Sequence of chain 1.A:
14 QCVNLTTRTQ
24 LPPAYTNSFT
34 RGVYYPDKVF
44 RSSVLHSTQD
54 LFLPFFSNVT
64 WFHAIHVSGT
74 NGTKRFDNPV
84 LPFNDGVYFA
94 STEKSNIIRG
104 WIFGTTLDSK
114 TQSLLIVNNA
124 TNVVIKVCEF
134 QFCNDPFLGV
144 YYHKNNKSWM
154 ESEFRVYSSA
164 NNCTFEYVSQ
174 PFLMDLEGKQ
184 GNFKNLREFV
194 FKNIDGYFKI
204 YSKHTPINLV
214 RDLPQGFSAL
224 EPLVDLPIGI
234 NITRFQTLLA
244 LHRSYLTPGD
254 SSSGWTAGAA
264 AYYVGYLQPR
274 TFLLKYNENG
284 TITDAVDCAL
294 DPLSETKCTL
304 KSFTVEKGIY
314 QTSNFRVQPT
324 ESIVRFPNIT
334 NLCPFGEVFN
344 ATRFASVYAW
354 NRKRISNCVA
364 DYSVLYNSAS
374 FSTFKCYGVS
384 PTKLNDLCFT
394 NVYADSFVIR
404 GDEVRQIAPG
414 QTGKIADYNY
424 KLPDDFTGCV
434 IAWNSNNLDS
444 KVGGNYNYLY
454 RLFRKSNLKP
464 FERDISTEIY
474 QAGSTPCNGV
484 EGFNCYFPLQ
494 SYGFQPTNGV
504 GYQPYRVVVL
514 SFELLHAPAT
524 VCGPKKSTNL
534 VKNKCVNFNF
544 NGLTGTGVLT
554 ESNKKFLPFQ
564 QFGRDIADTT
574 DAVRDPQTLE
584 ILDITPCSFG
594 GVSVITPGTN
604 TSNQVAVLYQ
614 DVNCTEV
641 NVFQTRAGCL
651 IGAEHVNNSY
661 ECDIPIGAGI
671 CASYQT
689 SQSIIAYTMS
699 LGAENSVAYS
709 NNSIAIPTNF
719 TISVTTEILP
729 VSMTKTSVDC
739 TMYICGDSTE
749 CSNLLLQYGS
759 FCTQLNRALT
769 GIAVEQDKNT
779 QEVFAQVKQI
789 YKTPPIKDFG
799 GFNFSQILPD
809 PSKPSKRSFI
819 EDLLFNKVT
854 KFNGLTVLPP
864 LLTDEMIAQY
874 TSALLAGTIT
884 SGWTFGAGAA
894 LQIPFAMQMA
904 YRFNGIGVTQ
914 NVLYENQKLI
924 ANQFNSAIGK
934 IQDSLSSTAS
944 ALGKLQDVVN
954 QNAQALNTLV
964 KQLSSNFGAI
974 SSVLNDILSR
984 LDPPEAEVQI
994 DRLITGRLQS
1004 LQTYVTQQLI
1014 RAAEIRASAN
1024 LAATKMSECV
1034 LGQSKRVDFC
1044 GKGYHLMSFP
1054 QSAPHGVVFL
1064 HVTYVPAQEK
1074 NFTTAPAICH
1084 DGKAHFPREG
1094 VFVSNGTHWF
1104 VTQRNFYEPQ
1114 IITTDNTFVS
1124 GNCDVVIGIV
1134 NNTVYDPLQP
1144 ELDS

Binding-site contacts:
Ligand atom C2 contacts residue ASN282 of chain 1.A at 2.5 Å.
Ligand atom N2 contacts residue ASN282 of chain 1.A at 2.9 Å (h-bond).
Ligand atom O7 contacts residue ASN282 of chain 1.A at 3.3 Å.
Ligand atom C4 contacts residue ASN282 of chain 1.A at 4.2 Å.
Ligand atom C1 contacts residue ASN282 of chain 1.A at 1.4 Å.
Ligand atom C3 contacts residue ASN282 of chain 1.A at 3.8 Å.
Ligand atom O5 contacts residue ASN282 of chain 1.A at 2.4 Å (h-bond).
Ligand atom C8 contacts residue ASN282 of chain 1.A at 4.4 Å.
Ligand atom C5 contacts residue ASN282 of chain 1.A at 3.7 Å.
Ligand atom C7 contacts residue ASN282 of chain 1.A at 3.3 Å.

A small-molecule ligand and the protein it binds are described below.
Small molecule (SMILES): CC(=O)N[C@@H]1[C@@H](O)[C@H](O)[C@@H](CO)O[C@H]1O